Sequence of chain 1.A:
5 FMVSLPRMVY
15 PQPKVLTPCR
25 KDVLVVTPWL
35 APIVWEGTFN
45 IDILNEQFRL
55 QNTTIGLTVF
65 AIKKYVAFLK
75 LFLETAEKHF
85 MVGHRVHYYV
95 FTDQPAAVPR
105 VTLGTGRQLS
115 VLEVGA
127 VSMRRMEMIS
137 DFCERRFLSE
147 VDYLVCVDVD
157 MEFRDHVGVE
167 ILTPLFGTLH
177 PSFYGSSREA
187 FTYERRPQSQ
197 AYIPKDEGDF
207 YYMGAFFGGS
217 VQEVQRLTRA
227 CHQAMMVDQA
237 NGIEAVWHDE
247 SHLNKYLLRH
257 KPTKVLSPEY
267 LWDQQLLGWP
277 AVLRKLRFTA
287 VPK

The protein below binds the small molecule below.
Small molecule (SMILES): O=c1ccn([C@@H]2O[C@H](CO[P](=O)(O)O[P](=O)(O)O[C@H]3O[C@H](CO)[C@H](O)[C@H](O)[C@H]3O)[C@@H](O)[C@H]2O)c(=O)[nH]1

Binding-site contacts:
Ligand atom C5 contacts residue TYR69 of chain 1.A at 3.6 Å (hydrophobic).
Ligand atom O3D contacts residue VAL155 of chain 1.A at 3.1 Å (h-bond).
Ligand atom O3D contacts residue ASP156 of chain 1.A at 2.8 Å (salt-bridge).
Ligand atom O2A contacts residue TYR69 of chain 1.A at 2.7 Å (h-bond).
Ligand atom O3D contacts residue ASP154 of chain 1.A at 3.2 Å.
Ligand atom O3A contacts residue MN1 of chain 1.B at 3.7 Å.
Ligand atom O2A contacts residue LYS289 of chain 1.A at 3.7 Å.
Ligand atom O4' contacts residue HIS244 of chain 1.A at 3.3 Å.
Ligand atom O3' contacts residue ASP245 of chain 1.A at 2.7 Å (salt-bridge).
Ligand atom C4D contacts residue ARG131 of chain 1.A at 3.6 Å.
Ligand atom O1A contacts residue ASP156 of chain 1.A at 3.0 Å (salt-bridge).
Ligand atom C5D contacts residue ASP154 of chain 1.A at 3.5 Å.
Ligand atom O2' contacts residue GLU246 of chain 1.A at 2.8 Å (salt-bridge).
Ligand atom C2D contacts residue TYR69 of chain 1.A at 3.7 Å (hydrophobic).
Ligand atom O4 contacts residue TYR69 of chain 1.A at 3.5 Å.
Ligand atom O2 contacts residue PHE64 of chain 1.A at 3.4 Å (h-bond).
Ligand atom C2 contacts residue TYR69 of chain 1.A at 3.6 Å (hydrophobic).
Ligand atom O1B contacts residue MN1 of chain 1.B at 2.0 Å.
Ligand atom O2B contacts residue DA81 of chain 1.C at 3.0 Å (h-bond).
Ligand atom N3 contacts residue ILE66 of chain 1.A at 2.9 Å (h-bond).
Ligand atom O3' contacts residue TRP243 of chain 1.A at 3.4 Å (h-bond).
Ligand atom O4' contacts residue TRP243 of chain 1.A at 2.8 Å (h-bond).
Ligand atom C4D contacts residue ASP154 of chain 1.A at 3.6 Å.
Ligand atom PA contacts residue MN1 of chain 1.B at 3.4 Å.
Ligand atom C2D contacts residue PHE64 of chain 1.A at 3.4 Å (hydrophobic).
Ligand atom O1A contacts residue ASP154 of chain 1.A at 3.2 Å (salt-bridge).
Ligand atom O1B contacts residue ASP154 of chain 1.A at 3.1 Å (salt-bridge).
Ligand atom O2' contacts residue GLY210 of chain 1.A at 3.6 Å.
Ligand atom O2 contacts residue ALA65 of chain 1.A at 3.7 Å.
Ligand atom O2D contacts residue PHE64 of chain 1.A at 2.6 Å (h-bond).
Ligand atom C2' contacts residue GLU246 of chain 1.A at 3.6 Å.
Ligand atom O2 contacts residue TYR69 of chain 1.A at 3.6 Å.
Ligand atom O1A contacts residue MN1 of chain 1.B at 2.2 Å.
Ligand atom C4 contacts residue TYR69 of chain 1.A at 3.3 Å (hydrophobic).
Ligand atom O3' contacts residue GLU246 of chain 1.A at 3.1 Å (salt-bridge).
Ligand atom O2D contacts residue VAL155 of chain 1.A at 3.5 Å (h-bond).
Ligand atom PB contacts residue MN1 of chain 1.B at 3.3 Å.
Ligand atom O2 contacts residue ILE66 of chain 1.A at 2.9 Å (h-bond).
Ligand atom N3 contacts residue TYR69 of chain 1.A at 3.3 Å.
Ligand atom C2 contacts residue ILE66 of chain 1.A at 3.7 Å (hydrophobic).